Sequence of chain 23.G:
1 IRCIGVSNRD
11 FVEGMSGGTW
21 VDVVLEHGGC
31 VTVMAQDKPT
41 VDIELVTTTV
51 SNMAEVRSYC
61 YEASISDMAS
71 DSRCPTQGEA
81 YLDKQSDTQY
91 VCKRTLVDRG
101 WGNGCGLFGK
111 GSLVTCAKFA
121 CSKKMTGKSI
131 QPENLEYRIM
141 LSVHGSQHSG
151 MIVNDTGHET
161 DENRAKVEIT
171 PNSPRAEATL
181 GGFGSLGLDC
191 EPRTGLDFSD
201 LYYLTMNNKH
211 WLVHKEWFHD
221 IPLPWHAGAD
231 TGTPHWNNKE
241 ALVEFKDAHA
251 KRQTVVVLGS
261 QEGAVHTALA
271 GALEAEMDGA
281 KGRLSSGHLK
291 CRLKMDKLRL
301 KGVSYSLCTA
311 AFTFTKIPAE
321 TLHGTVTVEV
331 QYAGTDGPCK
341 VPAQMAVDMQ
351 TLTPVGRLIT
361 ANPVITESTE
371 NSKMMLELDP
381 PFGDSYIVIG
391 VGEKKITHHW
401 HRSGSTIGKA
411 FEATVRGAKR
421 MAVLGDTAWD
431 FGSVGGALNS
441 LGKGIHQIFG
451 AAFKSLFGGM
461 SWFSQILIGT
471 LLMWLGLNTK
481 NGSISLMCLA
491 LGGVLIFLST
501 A

Binding-site contacts:
Ligand atom C8 contacts residue ASN154 of chain 23.G at 3.6 Å.
Ligand atom C1 contacts residue ASN154 of chain 23.G at 3.4 Å.
Ligand atom C2 contacts residue THR156 of chain 23.G at 4.2 Å.
Ligand atom O7 contacts residue ASN154 of chain 23.G at 2.6 Å (h-bond).
Ligand atom N2 contacts residue ASN154 of chain 23.G at 3.8 Å.
Ligand atom C7 contacts residue ASN154 of chain 23.G at 3.3 Å.
Ligand atom C2 contacts residue ASN154 of chain 23.G at 3.5 Å.
Ligand atom N2 contacts residue THR156 of chain 23.G at 3.6 Å (h-bond).
Ligand atom C7 contacts residue THR156 of chain 23.G at 3.9 Å.
Ligand atom C8 contacts residue THR156 of chain 23.G at 4.0 Å.
Ligand atom C1 contacts residue THR156 of chain 23.G at 3.6 Å.
Ligand atom C6 contacts residue MET151 of chain 23.G at 4.5 Å (hydrophobic).
Ligand atom O6 contacts residue MET151 of chain 23.G at 3.4 Å.
Ligand atom O5 contacts residue ASN154 of chain 23.G at 4.0 Å.

The protein below binds the small molecule below.
Small molecule (SMILES): CC(=O)N[C@H]1[C@H](O[C@H]2[C@H](O)[C@@H](NC(C)=O)CO[C@@H]2CO)O[C@H](CO)[C@@H](O)[C@@H]1O